Binding-site contacts:
Ligand atom C1 contacts residue ASN19 of chain 34.Z at 1.9 Å.
Ligand atom C2 contacts residue ASN19 of chain 34.Z at 3.4 Å.
Ligand atom O6 contacts residue ASN19 of chain 34.Z at 4.5 Å.
Ligand atom N2 contacts residue ASN19 of chain 34.Z at 4.0 Å.
Ligand atom C5 contacts residue ASN19 of chain 34.Z at 3.4 Å.
Ligand atom O7 contacts residue ASN19 of chain 34.Z at 4.5 Å.
Ligand atom C6 contacts residue ASN19 of chain 34.Z at 4.1 Å.
Ligand atom O5 contacts residue ASN19 of chain 34.Z at 2.2 Å (h-bond).
Ligand atom C3 contacts residue ASN19 of chain 34.Z at 4.4 Å.

Sequence of chain 34.Z:
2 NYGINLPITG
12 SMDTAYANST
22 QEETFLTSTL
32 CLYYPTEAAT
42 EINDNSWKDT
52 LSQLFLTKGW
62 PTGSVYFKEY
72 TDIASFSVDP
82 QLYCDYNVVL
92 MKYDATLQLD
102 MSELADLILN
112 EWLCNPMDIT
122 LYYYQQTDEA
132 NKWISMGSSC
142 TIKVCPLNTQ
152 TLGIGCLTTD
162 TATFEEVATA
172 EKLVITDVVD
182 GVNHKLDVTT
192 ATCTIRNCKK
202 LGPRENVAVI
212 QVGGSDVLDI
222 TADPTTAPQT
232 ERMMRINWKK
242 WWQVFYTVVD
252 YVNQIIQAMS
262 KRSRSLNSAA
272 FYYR

The protein below binds the small molecule below.
Small molecule (SMILES): CC(=O)N[C@H]1[C@H](O[C@H]2[C@H](O)[C@@H](NC(C)=O)CO[C@@H]2CO)O[C@H](CO)[C@@H](O)[C@@H]1O